Binding-site contacts:
Ligand atom C6 contacts residue ASN763 of chain 1.C at 4.1 Å.
Ligand atom O7 contacts residue ILE1149 of chain 1.C at 4.2 Å.
Ligand atom C7 contacts residue ASN763 of chain 1.C at 4.1 Å.
Ligand atom C4 contacts residue ASN763 of chain 1.C at 4.3 Å.
Ligand atom C5 contacts residue ASN763 of chain 1.C at 3.6 Å.
Ligand atom C1 contacts residue ASN763 of chain 1.C at 1.4 Å.
Ligand atom O6 contacts residue ASN763 of chain 1.C at 3.7 Å.
Ligand atom N2 contacts residue ASN763 of chain 1.C at 2.9 Å (h-bond).
Ligand atom C8 contacts residue ASP1147 of chain 1.C at 3.9 Å.
Ligand atom C2 contacts residue ASN763 of chain 1.C at 2.6 Å.
Ligand atom C3 contacts residue ASN763 of chain 1.C at 3.8 Å.
Ligand atom O5 contacts residue ASN763 of chain 1.C at 2.4 Å (h-bond).

Sequence of chain 1.C:
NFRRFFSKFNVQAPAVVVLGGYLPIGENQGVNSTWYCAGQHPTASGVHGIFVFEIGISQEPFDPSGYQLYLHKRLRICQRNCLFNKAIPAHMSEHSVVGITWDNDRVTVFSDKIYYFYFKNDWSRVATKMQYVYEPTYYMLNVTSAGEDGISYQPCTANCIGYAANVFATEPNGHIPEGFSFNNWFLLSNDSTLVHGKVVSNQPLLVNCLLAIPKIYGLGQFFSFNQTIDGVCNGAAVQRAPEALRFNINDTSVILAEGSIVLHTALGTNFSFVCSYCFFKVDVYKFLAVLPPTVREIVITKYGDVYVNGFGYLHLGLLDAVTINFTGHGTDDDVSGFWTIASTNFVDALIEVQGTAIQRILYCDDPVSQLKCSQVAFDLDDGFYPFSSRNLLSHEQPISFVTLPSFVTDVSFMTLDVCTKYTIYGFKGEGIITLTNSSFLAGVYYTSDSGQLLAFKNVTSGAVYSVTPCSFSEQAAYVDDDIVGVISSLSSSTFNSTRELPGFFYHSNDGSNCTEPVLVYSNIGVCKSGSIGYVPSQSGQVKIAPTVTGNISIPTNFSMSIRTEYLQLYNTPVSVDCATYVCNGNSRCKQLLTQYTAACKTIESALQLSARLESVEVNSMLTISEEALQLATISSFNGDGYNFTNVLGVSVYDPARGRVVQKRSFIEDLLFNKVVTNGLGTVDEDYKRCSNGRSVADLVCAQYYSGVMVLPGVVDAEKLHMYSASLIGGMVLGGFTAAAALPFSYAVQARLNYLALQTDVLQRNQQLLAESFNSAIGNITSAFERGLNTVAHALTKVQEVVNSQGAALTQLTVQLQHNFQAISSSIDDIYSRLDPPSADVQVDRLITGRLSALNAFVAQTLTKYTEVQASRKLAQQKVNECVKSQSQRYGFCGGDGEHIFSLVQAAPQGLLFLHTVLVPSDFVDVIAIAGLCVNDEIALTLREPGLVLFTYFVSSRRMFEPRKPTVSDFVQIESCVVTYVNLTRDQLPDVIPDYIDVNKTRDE

A protein and the small-molecule ligand that binds it are described below.
Small molecule (SMILES): CC(=O)N[C@H]1[C@H](O[C@H]2[C@H](O)[C@@H](NC(C)=O)CO[C@@H]2CO)O[C@H](CO)[C@@H](O[C@@H]2O[C@H](CO)[C@@H](O)[C@H](O)[C@@H]2O)[C@@H]1O